The protein below binds the small molecule below.
Small molecule (SMILES): C[C@@H](O)[C@H](NC(=O)c1ccc(C#Cc2ccccc2)cc1)C(=O)NO

Binding-site contacts:
Ligand atom C13 contacts residue GLY212 of chain 1.B at 3.5 Å.
Ligand atom N2 contacts residue ZN1 of chain 1.N at 2.9 Å.
Ligand atom C12 contacts residue ARG204 of chain 1.B at 3.6 Å.
Ligand atom O2 contacts residue ZN1 of chain 1.N at 2.1 Å.
Ligand atom C15 contacts residue SER213 of chain 1.B at 3.6 Å.
Ligand atom C17 contacts residue ZN1 of chain 1.N at 2.9 Å.
Ligand atom C6 contacts residue LEU203 of chain 1.B at 3.7 Å (hydrophobic).
Ligand atom N1 contacts residue THR193 of chain 1.B at 2.9 Å (h-bond).
Ligand atom C17 contacts residue THR193 of chain 1.B at 3.4 Å.
Ligand atom C11 contacts residue ILE200 of chain 1.B at 3.5 Å (hydrophobic).
Ligand atom C17 contacts residue ASP244 of chain 1.B at 3.5 Å.
Ligand atom O3 contacts residue ZN1 of chain 1.N at 2.2 Å.
Ligand atom O3 contacts residue HIS81 of chain 1.B at 3.2 Å (h-bond).
Ligand atom C16 contacts residue THR193 of chain 1.B at 3.6 Å.
Ligand atom C10 contacts residue GLY212 of chain 1.B at 3.6 Å.
Ligand atom O2 contacts residue ASP244 of chain 1.B at 3.3 Å (salt-bridge).
Ligand atom C12 contacts residue GLY212 of chain 1.B at 3.2 Å.
Ligand atom C19 contacts residue THR193 of chain 1.B at 3.7 Å.
Ligand atom C15 contacts residue VAL219 of chain 1.B at 3.6 Å (hydrophobic).
Ligand atom C3 contacts residue THR193 of chain 1.B at 3.4 Å.
Ligand atom C9 contacts residue ILE200 of chain 1.B at 3.7 Å (hydrophobic).
Ligand atom N2 contacts residue ASP244 of chain 1.B at 3.5 Å (salt-bridge).
Ligand atom C7 contacts residue LEU203 of chain 1.B at 3.7 Å (hydrophobic).
Ligand atom C14 contacts residue SER213 of chain 1.B at 3.5 Å.
Ligand atom C19 contacts residue PHE194 of chain 1.B at 3.5 Å (hydrophobic).
Ligand atom O3 contacts residue GLU80 of chain 1.B at 2.5 Å (salt-bridge).
Ligand atom O1 contacts residue MET65 of chain 1.B at 3.2 Å.
Ligand atom O3 contacts residue ASP244 of chain 1.B at 3.0 Å (salt-bridge).
Ligand atom O3 contacts residue HIS267 of chain 1.B at 3.1 Å (h-bond).
Ligand atom O2 contacts residue HIS81 of chain 1.B at 3.6 Å.
Ligand atom N2 contacts residue HIS267 of chain 1.B at 2.7 Å (h-bond).
Ligand atom O2 contacts residue THR193 of chain 1.B at 2.6 Å (h-bond).
Ligand atom O2 contacts residue HIS240 of chain 1.B at 3.0 Å (h-bond).
Ligand atom O4 contacts residue ASP244 of chain 1.B at 3.7 Å.
Ligand atom C11 contacts residue GLY212 of chain 1.B at 3.5 Å.
Ligand atom N2 contacts residue MET65 of chain 1.B at 3.7 Å.
Ligand atom N2 contacts residue GLU80 of chain 1.B at 3.1 Å (salt-bridge).
Ligand atom C3 contacts residue PHE194 of chain 1.B at 3.3 Å (hydrophobic).
Ligand atom C14 contacts residue VAL219 of chain 1.B at 3.7 Å (hydrophobic).
Ligand atom C10 contacts residue ILE200 of chain 1.B at 3.5 Å (hydrophobic).

Sequence of chain 1.B:
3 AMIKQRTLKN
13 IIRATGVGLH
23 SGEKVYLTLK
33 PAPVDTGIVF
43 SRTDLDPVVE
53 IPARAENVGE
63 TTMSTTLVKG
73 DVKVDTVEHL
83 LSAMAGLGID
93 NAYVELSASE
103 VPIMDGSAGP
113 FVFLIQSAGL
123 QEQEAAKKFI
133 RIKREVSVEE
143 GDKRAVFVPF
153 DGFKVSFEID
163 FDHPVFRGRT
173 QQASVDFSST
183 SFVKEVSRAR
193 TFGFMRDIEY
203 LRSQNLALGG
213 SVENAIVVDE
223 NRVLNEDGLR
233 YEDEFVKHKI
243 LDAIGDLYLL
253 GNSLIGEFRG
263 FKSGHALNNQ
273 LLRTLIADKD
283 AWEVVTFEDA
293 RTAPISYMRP